Binding-site contacts:
Ligand atom C6 contacts residue GLN53 of chain 1.C at 3.6 Å.
Ligand atom C4 contacts residue HIS50 of chain 1.C at 3.5 Å.
Ligand atom C2 contacts residue TYR36 of chain 1.C at 4.3 Å (hydrophobic).
Ligand atom C5 contacts residue GLN53 of chain 1.C at 3.8 Å.
Ligand atom C1 contacts residue HIS50 of chain 1.C at 3.4 Å.
Ligand atom O1 contacts residue PRO51 of chain 1.C at 3.4 Å.
Ligand atom S1 contacts residue PRO38 of chain 1.C at 4.3 Å.
Ligand atom S1 contacts residue TYR36 of chain 1.C at 4.0 Å.
Ligand atom C2 contacts residue GAL1 of chain 1.Q at 4.2 Å.
Ligand atom S1 contacts residue HIS50 of chain 1.C at 4.3 Å.
Ligand atom C6 contacts residue GAL1 of chain 1.Q at 3.3 Å.
Ligand atom C9 contacts residue PRO51 of chain 1.C at 3.9 Å (hydrophobic).
Ligand atom C1 contacts residue GAL1 of chain 1.Q at 3.0 Å.
Ligand atom O1 contacts residue GLN53 of chain 1.C at 4.5 Å.
Ligand atom C3 contacts residue HIS50 of chain 1.C at 3.5 Å.
Ligand atom C5 contacts residue HIS50 of chain 1.C at 3.4 Å.
Ligand atom C2 contacts residue HIS50 of chain 1.C at 3.4 Å.
Ligand atom C9 contacts residue HIS50 of chain 1.C at 4.4 Å.
Ligand atom C1 contacts residue TYR36 of chain 1.C at 4.4 Å (hydrophobic).
Ligand atom S1 contacts residue GAL1 of chain 1.Q at 1.8 Å.
Ligand atom C6 contacts residue HIS50 of chain 1.C at 3.4 Å.
Ligand atom N1 contacts residue PRO51 of chain 1.C at 4.1 Å.

Sequence of chain 1.C:
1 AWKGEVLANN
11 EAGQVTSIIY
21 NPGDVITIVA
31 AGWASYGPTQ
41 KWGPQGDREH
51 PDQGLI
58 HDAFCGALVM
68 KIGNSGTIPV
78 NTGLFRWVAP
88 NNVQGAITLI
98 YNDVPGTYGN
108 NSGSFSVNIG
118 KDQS

The small molecule below binds the protein below.
Small molecule (SMILES): CCNC(=O)[C@@H]1C[C@H](NC(=O)[C@H](Cc2cn(CCNC(=O)c3ccc(S)cc3)nn2)NC)CN1